Binding-site contacts:
Ligand atom C6 contacts residue TRP435 of chain 1.B at 4.0 Å (hydrophobic).
Ligand atom C6 contacts residue GLN413 of chain 1.B at 4.3 Å.
Ligand atom O5 contacts residue ASN459 of chain 1.B at 3.4 Å (h-bond).
Ligand atom O7 contacts residue TRP435 of chain 1.B at 3.2 Å.
Ligand atom C8 contacts residue TYR519 of chain 1.B at 3.9 Å (hydrophobic).
Ligand atom C4 contacts residue TRP435 of chain 1.B at 3.8 Å (hydrophobic).
Ligand atom O5 contacts residue TRP435 of chain 1.B at 3.9 Å.
Ligand atom C3 contacts residue TRP435 of chain 1.B at 4.1 Å (hydrophobic).
Ligand atom C2 contacts residue TRP435 of chain 1.B at 4.0 Å (hydrophobic).
Ligand atom O3 contacts residue TRP435 of chain 1.B at 3.6 Å.
Ligand atom C7 contacts residue ASN459 of chain 1.B at 3.2 Å.
Ligand atom N2 contacts residue ASN459 of chain 1.B at 3.3 Å (h-bond).
Ligand atom O6 contacts residue GLN413 of chain 1.B at 3.6 Å.
Ligand atom C7 contacts residue TRP435 of chain 1.B at 4.2 Å (hydrophobic).
Ligand atom C1 contacts residue ASN459 of chain 1.B at 2.9 Å.
Ligand atom C8 contacts residue ASN459 of chain 1.B at 4.3 Å.
Ligand atom O7 contacts residue ASN459 of chain 1.B at 2.8 Å (h-bond).
Ligand atom C5 contacts residue TRP435 of chain 1.B at 4.2 Å (hydrophobic).
Ligand atom C2 contacts residue ASN459 of chain 1.B at 3.2 Å.
Ligand atom O6 contacts residue TRP435 of chain 1.B at 3.9 Å.

Sequence of chain 1.B:
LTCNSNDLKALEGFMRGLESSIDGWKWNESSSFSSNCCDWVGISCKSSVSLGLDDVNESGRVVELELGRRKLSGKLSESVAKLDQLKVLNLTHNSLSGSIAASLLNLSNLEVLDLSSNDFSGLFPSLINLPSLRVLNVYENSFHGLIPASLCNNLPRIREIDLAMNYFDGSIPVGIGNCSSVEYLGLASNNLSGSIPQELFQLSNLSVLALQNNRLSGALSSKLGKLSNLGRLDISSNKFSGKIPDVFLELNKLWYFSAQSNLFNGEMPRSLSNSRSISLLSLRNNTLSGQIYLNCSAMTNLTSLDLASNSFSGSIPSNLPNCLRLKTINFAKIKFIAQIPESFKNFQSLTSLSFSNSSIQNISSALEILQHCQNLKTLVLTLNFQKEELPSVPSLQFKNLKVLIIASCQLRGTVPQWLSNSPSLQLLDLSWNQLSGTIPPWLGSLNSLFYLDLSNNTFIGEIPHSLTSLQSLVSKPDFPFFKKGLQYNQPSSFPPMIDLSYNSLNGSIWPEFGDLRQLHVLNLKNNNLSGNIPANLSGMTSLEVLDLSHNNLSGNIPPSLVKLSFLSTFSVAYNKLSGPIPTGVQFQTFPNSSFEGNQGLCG

A small-molecule ligand and the protein it binds are described below.
Small molecule (SMILES): CC(=O)N[C@@H]1[C@@H](O)[C@H](O)[C@@H](CO)O[C@H]1O